Binding-site contacts:
Ligand atom C6 contacts residue TRP26 of chain 2.A at 3.7 Å (hydrophobic).
Ligand atom C6 contacts residue ALA118 of chain 2.A at 3.3 Å (hydrophobic).
Ligand atom O6 contacts residue TRP26 of chain 2.A at 3.7 Å.
Ligand atom O2 contacts residue LYS74 of chain 2.A at 3.0 Å (salt-bridge).
Ligand atom O5 contacts residue GLN116 of chain 2.A at 3.0 Å (h-bond).
Ligand atom O6 contacts residue LEU76 of chain 2.A at 3.9 Å.
Ligand atom O4 contacts residue ARG112 of chain 2.A at 3.1 Å (salt-bridge).
Ligand atom O2 contacts residue TRP24 of chain 2.A at 2.6 Å (h-bond).
Ligand atom O2 contacts residue ARG112 of chain 2.A at 2.9 Å (salt-bridge).
Ligand atom O6 contacts residue PRO119 of chain 2.A at 3.5 Å.
Ligand atom C5 contacts residue TYR46 of chain 2.A at 3.8 Å (hydrophobic).
Ligand atom C6 contacts residue PRO119 of chain 2.A at 3.7 Å (hydrophobic).
Ligand atom O2 contacts residue GLN116 of chain 2.A at 3.0 Å (h-bond).
Ligand atom C5 contacts residue TRP26 of chain 2.A at 3.7 Å (hydrophobic).
Ligand atom O2 contacts residue TRP26 of chain 2.A at 3.6 Å.
Ligand atom C3 contacts residue ARG112 of chain 2.A at 3.8 Å.
Ligand atom O3 contacts residue GLU78 of chain 2.A at 2.7 Å (salt-bridge).
Ligand atom C1 contacts residue GLN116 of chain 2.A at 3.6 Å.
Ligand atom O3 contacts residue ARG112 of chain 2.A at 3.2 Å (salt-bridge).
Ligand atom O4 contacts residue TYR46 of chain 2.A at 3.7 Å.
Ligand atom O3 contacts residue GLN116 of chain 2.A at 3.1 Å (h-bond).
Ligand atom C6 contacts residue TRP24 of chain 2.A at 3.8 Å (hydrophobic).
Ligand atom O4 contacts residue TRP26 of chain 2.A at 3.8 Å.
Ligand atom O3 contacts residue LYS74 of chain 2.A at 2.8 Å (salt-bridge).
Ligand atom C3 contacts residue GLU78 of chain 2.A at 3.5 Å.
Ligand atom C1 contacts residue TYR46 of chain 2.A at 3.8 Å (hydrophobic).
Ligand atom C6 contacts residue GLN116 of chain 2.A at 3.5 Å.
Ligand atom O2 contacts residue TYR46 of chain 2.A at 3.8 Å.
Ligand atom C1 contacts residue ALA118 of chain 2.A at 3.7 Å (hydrophobic).
Ligand atom C5 contacts residue TRP24 of chain 2.A at 3.7 Å (hydrophobic).
Ligand atom C3 contacts residue LYS74 of chain 2.A at 3.8 Å.
Ligand atom C2 contacts residue LYS74 of chain 2.A at 3.8 Å.
Ligand atom O5 contacts residue ARG112 of chain 2.A at 3.2 Å (salt-bridge).
Ligand atom C1 contacts residue ARG112 of chain 2.A at 3.9 Å.
Ligand atom C6 contacts residue LEU76 of chain 2.A at 3.8 Å (hydrophobic).
Ligand atom O6 contacts residue ASP83 of chain 2.A at 3.9 Å.
Ligand atom C2 contacts residue TRP24 of chain 2.A at 3.5 Å (hydrophobic).
Ligand atom O6 contacts residue GLN116 of chain 2.A at 2.8 Å (h-bond).
Ligand atom C2 contacts residue ALA118 of chain 2.A at 3.6 Å (hydrophobic).
Ligand atom O4 contacts residue GLN116 of chain 2.A at 3.5 Å (h-bond).

Sequence of chain 2.A:
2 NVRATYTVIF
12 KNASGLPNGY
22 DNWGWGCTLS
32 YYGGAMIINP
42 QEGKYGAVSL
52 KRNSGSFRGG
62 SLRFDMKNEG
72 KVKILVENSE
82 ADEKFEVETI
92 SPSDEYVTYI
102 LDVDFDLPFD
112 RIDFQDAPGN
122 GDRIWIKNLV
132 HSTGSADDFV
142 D

This protein binds this small molecule.
Small molecule (SMILES): OC[C@H]1O[C@@H](O[C@H]2[C@H](O)[C@H](O)[C@H](O[C@H]3[C@H](O)[C@H](O)[C@H](O[C@H]4[C@H](O)[C@H](O)[C@H](O[C@H]5[C@H](O)[C@H](O)[C@H](O[C@H]6[C@H](O)[C@H](O)[C@H](O)O[C@@H]6CO)O[C@@H]5CO)O[C@@H]4CO)O[C@@H]3CO)O[C@@H]2CO)[C@@H](O)[C@@H](O)[C@@H]1O